This small molecule binds to this protein.
Small molecule (SMILES): Cc1cn([C@H]2C[C@H](O[P](=O)(O)OC[C@H]3O[C@@H](n4cnc5c(=O)nc(N)[nH]c54)C[C@@H]3O[P](=O)(O)OC[C@H]3O[C@@H](n4cnc5c(=O)nc(N)[nH]c54)C[C@@H]3O[P](=O)(O)OC[C@H]3O[C@@H](n4ccc(N)nc4=O)C[C@@H]3O)[C@@H](CO[P](=O)(O)O[C@H]3C[C@H](n4cnc5c(N)ncnc54)O[C@@H]3CO[P](=O)(O)O[C@H]3C[C@H](n4ccc(N)nc4=O)O[C@@H]3COP(=O)=O)O2)c(=O)[nH]c1=O

Binding-site contacts:
Ligand atom N1 contacts residue DC6 of chain 1.D at 3.4 Å (h-bond).
Ligand atom OP1 contacts residue LYS393 of chain 1.B at 3.7 Å.
Ligand atom C6 contacts residue DC6 of chain 1.D at 4.1 Å.
Ligand atom OP1 contacts residue MET388 of chain 1.B at 3.0 Å.
Ligand atom C2 contacts residue DC6 of chain 1.D at 4.0 Å.
Ligand atom C6 contacts residue DG5 of chain 1.D at 4.0 Å.
Ligand atom C6 contacts residue DC1 of chain 1.D at 3.7 Å.
Ligand atom P contacts residue LYS393 of chain 1.B at 4.1 Å.
Ligand atom C2' contacts residue DC1 of chain 1.D at 3.5 Å.
Ligand atom C2' contacts residue DA2 of chain 1.D at 3.5 Å.
Ligand atom N2 contacts residue DC6 of chain 1.D at 3.1 Å (h-bond).
Ligand atom N3 contacts residue DG5 of chain 1.D at 3.0 Å (h-bond).
Ligand atom O6 contacts residue DC6 of chain 1.D at 3.5 Å (h-bond).
Ligand atom O2 contacts residue DG5 of chain 1.D at 2.5 Å (h-bond).
Ligand atom N4 contacts residue DC1 of chain 1.D at 3.5 Å (h-bond).
Ligand atom N3 contacts residue DG4 of chain 1.D at 3.6 Å (h-bond).
Ligand atom C5 contacts residue DC1 of chain 1.D at 3.4 Å.
Ligand atom N4 contacts residue ARG73 of chain 1.B at 3.8 Å.
Ligand atom N1 contacts residue DC1 of chain 1.D at 3.8 Å.
Ligand atom C1' contacts residue DA2 of chain 1.D at 3.6 Å.
Ligand atom N4 contacts residue DG5 of chain 1.D at 3.4 Å (h-bond).
Ligand atom C2 contacts residue DG5 of chain 1.D at 3.4 Å.
Ligand atom C5' contacts residue MET434 of chain 1.B at 4.0 Å (hydrophobic).
Ligand atom N1 contacts residue DG5 of chain 1.D at 3.8 Å.
Ligand atom O3' contacts residue ALA433 of chain 1.B at 3.9 Å.
Ligand atom C2 contacts residue DC1 of chain 1.D at 3.9 Å.
Ligand atom C4 contacts residue DG4 of chain 1.D at 3.8 Å.
Ligand atom N4 contacts residue DG4 of chain 1.D at 3.3 Å (h-bond).
Ligand atom C4 contacts residue DC1 of chain 1.D at 3.4 Å.
Ligand atom O3' contacts residue DA2 of chain 1.D at 2.9 Å (h-bond).
Ligand atom O3' contacts residue LYS393 of chain 1.B at 3.9 Å.
Ligand atom C4 contacts residue DG5 of chain 1.D at 3.9 Å.
Ligand atom O2 contacts residue DA2 of chain 1.D at 3.8 Å.
Ligand atom C4' contacts residue DA2 of chain 1.D at 4.0 Å.
Ligand atom OP2 contacts residue LYS393 of chain 1.B at 3.7 Å.
Ligand atom N3 contacts residue DC1 of chain 1.D at 3.9 Å.
Ligand atom O2 contacts residue DG4 of chain 1.D at 3.8 Å.
Ligand atom C2 contacts residue DG4 of chain 1.D at 3.9 Å.
Ligand atom O6 contacts residue DG5 of chain 1.D at 3.7 Å.
Ligand atom C3' contacts residue DA2 of chain 1.D at 3.7 Å.

Sequence of chain 1.B:
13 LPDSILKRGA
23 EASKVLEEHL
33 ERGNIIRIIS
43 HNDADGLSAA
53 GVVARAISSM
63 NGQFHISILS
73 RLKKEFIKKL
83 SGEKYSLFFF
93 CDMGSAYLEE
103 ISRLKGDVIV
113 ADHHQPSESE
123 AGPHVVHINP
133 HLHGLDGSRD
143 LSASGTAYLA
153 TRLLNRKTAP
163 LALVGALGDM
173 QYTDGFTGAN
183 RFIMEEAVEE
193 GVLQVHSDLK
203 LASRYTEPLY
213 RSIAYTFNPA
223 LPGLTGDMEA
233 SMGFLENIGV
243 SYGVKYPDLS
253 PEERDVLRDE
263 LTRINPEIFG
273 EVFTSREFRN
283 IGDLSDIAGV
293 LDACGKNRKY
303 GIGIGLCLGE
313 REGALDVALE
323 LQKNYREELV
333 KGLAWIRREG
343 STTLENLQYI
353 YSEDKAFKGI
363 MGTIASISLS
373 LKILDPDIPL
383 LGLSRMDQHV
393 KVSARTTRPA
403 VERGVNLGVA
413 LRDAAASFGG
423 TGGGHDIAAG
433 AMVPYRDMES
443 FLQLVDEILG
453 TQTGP